The protein below binds the small molecule below.
Small molecule (SMILES): O=[N+]([O-])c1ccc(O)cc1[N+](=O)[O-]

Sequence of chain 2.A:
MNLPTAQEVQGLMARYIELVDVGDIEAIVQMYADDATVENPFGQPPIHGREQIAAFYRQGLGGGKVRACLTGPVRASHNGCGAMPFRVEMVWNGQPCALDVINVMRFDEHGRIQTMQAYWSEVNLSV

Binding-site contacts:
Ligand atom O1 contacts residue PHE86 of chain 2.A at 3.8 Å.
Ligand atom O1 contacts residue ASN103 of chain 2.A at 2.8 Å (h-bond).
Ligand atom C4 contacts residue ASN40 of chain 2.A at 4.3 Å.
Ligand atom C6 contacts residue ASN103 of chain 2.A at 3.8 Å.
Ligand atom O32 contacts residue VAL88 of chain 2.A at 3.8 Å.
Ligand atom O1 contacts residue MET116 of chain 2.A at 3.4 Å.
Ligand atom O41 contacts residue TRP120 of chain 2.A at 3.8 Å.
Ligand atom N4 contacts residue ASN40 of chain 2.A at 4.5 Å.
Ligand atom O1 contacts residue TYR57 of chain 2.A at 4.2 Å.
Ligand atom O31 contacts residue TYR57 of chain 2.A at 4.3 Å.
Ligand atom C1 contacts residue TYR16 of chain 2.A at 3.3 Å (hydrophobic).
Ligand atom C2 contacts residue TYR16 of chain 2.A at 3.5 Å (hydrophobic).
Ligand atom N3 contacts residue LEU61 of chain 2.A at 4.4 Å.
Ligand atom O32 contacts residue VAL66 of chain 2.A at 4.4 Å.
Ligand atom C5 contacts residue TRP120 of chain 2.A at 4.4 Å (hydrophobic).
Ligand atom N4 contacts residue LEU99 of chain 2.A at 4.2 Å.
Ligand atom O31 contacts residue PHE56 of chain 2.A at 4.3 Å.
Ligand atom O32 contacts residue VAL20 of chain 2.A at 4.1 Å.
Ligand atom C1 contacts residue MET116 of chain 2.A at 4.0 Å (hydrophobic).
Ligand atom C3 contacts residue PHE56 of chain 2.A at 4.4 Å (hydrophobic).
Ligand atom C5 contacts residue ASN40 of chain 2.A at 3.6 Å.
Ligand atom O42 contacts residue LEU99 of chain 2.A at 4.4 Å.
Ligand atom O32 contacts residue LEU61 of chain 2.A at 3.9 Å.
Ligand atom C5 contacts residue ALA118 of chain 2.A at 4.2 Å (hydrophobic).
Ligand atom O31 contacts residue LEU61 of chain 2.A at 4.1 Å.
Ligand atom C6 contacts residue PHE86 of chain 2.A at 3.9 Å (hydrophobic).
Ligand atom O41 contacts residue LEU99 of chain 2.A at 3.5 Å.
Ligand atom C6 contacts residue ASN40 of chain 2.A at 4.1 Å.
Ligand atom C6 contacts residue MET116 of chain 2.A at 4.2 Å (hydrophobic).
Ligand atom C1 contacts residue PHE86 of chain 2.A at 3.9 Å (hydrophobic).
Ligand atom O1 contacts residue TYR16 of chain 2.A at 2.4 Å (h-bond).
Ligand atom O41 contacts residue ASN40 of chain 2.A at 3.7 Å.
Ligand atom C2 contacts residue TYR57 of chain 2.A at 4.3 Å (hydrophobic).
Ligand atom O31 contacts residue GLY60 of chain 2.A at 4.4 Å.
Ligand atom C5 contacts residue VAL101 of chain 2.A at 4.4 Å (hydrophobic).
Ligand atom C6 contacts residue ALA118 of chain 2.A at 3.7 Å (hydrophobic).
Ligand atom O42 contacts residue VAL88 of chain 2.A at 4.4 Å.
Ligand atom C6 contacts residue VAL101 of chain 2.A at 4.2 Å (hydrophobic).
Ligand atom C1 contacts residue ASN103 of chain 2.A at 3.9 Å.